The protein below binds the small molecule below.
Small molecule (SMILES): CCc1c(C(=O)Nc2cc(S(=O)(=O)N(CC)CC)ccc2O)[nH]c(C)c1C(C)=O

Binding-site contacts:
Ligand atom C29 contacts residue TYR98 of chain 1.A at 3.8 Å (hydrophobic).
Ligand atom C26 contacts residue VAL46 of chain 1.A at 3.6 Å (hydrophobic).
Ligand atom C2 contacts residue LEU51 of chain 1.A at 3.9 Å (hydrophobic).
Ligand atom C12 contacts residue LEU51 of chain 1.A at 3.9 Å (hydrophobic).
Ligand atom C5 contacts residue VAL46 of chain 1.A at 3.5 Å (hydrophobic).
Ligand atom O28 contacts residue ASN99 of chain 1.A at 2.9 Å (h-bond).
Ligand atom C11 contacts residue LEU51 of chain 1.A at 3.7 Å (hydrophobic).
Ligand atom C26 contacts residue PHE42 of chain 1.A at 3.7 Å (hydrophobic).
Ligand atom C16 contacts residue LEU51 of chain 1.A at 3.7 Å (hydrophobic).
Ligand atom C23 contacts residue LYS50 of chain 1.A at 4.0 Å.
Ligand atom C8 contacts residue LEU51 of chain 1.A at 4.0 Å (hydrophobic).
Ligand atom C14 contacts residue TRP40 of chain 1.A at 3.9 Å (hydrophobic).
Ligand atom O9 contacts residue GLN44 of chain 1.A at 4.0 Å.
Ligand atom C15 contacts residue LEU51 of chain 1.A at 3.9 Å (hydrophobic).
Ligand atom C26 contacts residue PRO41 of chain 1.A at 3.9 Å (hydrophobic).
Ligand atom N6 contacts residue PRO41 of chain 1.A at 2.9 Å (h-bond).
Ligand atom O28 contacts residue ILE105 of chain 1.A at 4.0 Å.
Ligand atom C11 contacts residue TRP40 of chain 1.A at 3.7 Å (hydrophobic).
Ligand atom C7 contacts residue PRO41 of chain 1.A at 3.9 Å (hydrophobic).
Ligand atom N6 contacts residue VAL46 of chain 1.A at 3.8 Å.
Ligand atom C8 contacts residue PRO41 of chain 1.A at 3.9 Å (hydrophobic).
Ligand atom C29 contacts residue LEU53 of chain 1.A at 3.9 Å (hydrophobic).
Ligand atom C27 contacts residue ASN99 of chain 1.A at 3.7 Å.
Ligand atom C29 contacts residue TYR56 of chain 1.A at 3.9 Å (hydrophobic).
Ligand atom C22 contacts residue LEU51 of chain 1.A at 3.8 Å (hydrophobic).
Ligand atom N10 contacts residue LEU51 of chain 1.A at 3.8 Å.
Ligand atom C12 contacts residue TRP40 of chain 1.A at 3.6 Å (hydrophobic).
Ligand atom C4 contacts residue VAL46 of chain 1.A at 3.8 Å (hydrophobic).
Ligand atom C29 contacts residue ASN99 of chain 1.A at 3.9 Å.
Ligand atom C4 contacts residue ILE105 of chain 1.A at 3.9 Å (hydrophobic).
Ligand atom C5 contacts residue ILE105 of chain 1.A at 3.8 Å (hydrophobic).
Ligand atom C3 contacts residue ILE105 of chain 1.A at 4.0 Å (hydrophobic).
Ligand atom N6 contacts residue ILE105 of chain 1.A at 3.8 Å.
Ligand atom C13 contacts residue TRP40 of chain 1.A at 3.7 Å (hydrophobic).
Ligand atom C15 contacts residue TRP40 of chain 1.A at 4.0 Å (hydrophobic).
Ligand atom C16 contacts residue TRP40 of chain 1.A at 3.9 Å (hydrophobic).
Ligand atom O9 contacts residue PRO41 of chain 1.A at 3.2 Å (h-bond).
Ligand atom C7 contacts residue ILE105 of chain 1.A at 4.0 Å (hydrophobic).
Ligand atom O28 contacts residue CYS95 of chain 1.A at 4.1 Å.
Ligand atom C5 contacts residue PRO41 of chain 1.A at 3.9 Å (hydrophobic).

Sequence of chain 1.A:
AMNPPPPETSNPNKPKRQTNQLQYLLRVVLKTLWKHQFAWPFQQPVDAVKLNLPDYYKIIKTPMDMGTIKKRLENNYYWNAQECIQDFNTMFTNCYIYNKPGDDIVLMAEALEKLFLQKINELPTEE